Binding-site contacts:
Ligand atom CAJ contacts residue ASP269 of chain 1.B at 3.3 Å.
Ligand atom OAE contacts residue ARG215 of chain 1.B at 2.7 Å (salt-bridge).
Ligand atom CAI contacts residue VAL82 of chain 1.B at 3.7 Å (hydrophobic).
Ligand atom OAE contacts residue VAL179 of chain 1.B at 3.2 Å.
Ligand atom CAC contacts residue LEU345 of chain 1.B at 3.9 Å (hydrophobic).
Ligand atom OAF contacts residue GLY273 of chain 1.B at 3.2 Å.
Ligand atom CAQ contacts residue VAL179 of chain 1.B at 3.5 Å (hydrophobic).
Ligand atom CAB contacts residue TRP183 of chain 1.B at 4.0 Å (hydrophobic).
Ligand atom CAI contacts residue TRP183 of chain 1.B at 3.7 Å (hydrophobic).
Ligand atom CAH contacts residue ASP88 of chain 1.B at 3.9 Å.
Ligand atom CAH contacts residue VAL268 of chain 1.B at 3.9 Å (hydrophobic).
Ligand atom CAN contacts residue LEU180 of chain 1.B at 4.0 Å (hydrophobic).
Ligand atom CAQ contacts residue ARG215 of chain 1.B at 3.4 Å.
Ligand atom CAK contacts residue LEU180 of chain 1.B at 3.8 Å (hydrophobic).
Ligand atom CAS contacts residue SER90 of chain 1.B at 3.7 Å.
Ligand atom CAT contacts residue ILE272 of chain 1.B at 3.6 Å (hydrophobic).
Ligand atom CAK contacts residue ILE272 of chain 1.B at 3.9 Å (hydrophobic).
Ligand atom CAG contacts residue ILE272 of chain 1.B at 4.0 Å (hydrophobic).
Ligand atom CAA contacts residue HEM1 of chain 1.F at 3.6 Å.
Ligand atom OAE contacts residue ILE212 of chain 1.B at 3.0 Å.
Ligand atom CAK contacts residue TRP183 of chain 1.B at 3.9 Å (hydrophobic).
Ligand atom OAD contacts residue VAL341 of chain 1.B at 3.9 Å.
Ligand atom CAM contacts residue TRP183 of chain 1.B at 4.0 Å (hydrophobic).
Ligand atom CAH contacts residue ASP269 of chain 1.B at 3.3 Å.
Ligand atom CAQ contacts residue VAL82 of chain 1.B at 3.6 Å (hydrophobic).
Ligand atom CAA contacts residue VAL341 of chain 1.B at 3.8 Å (hydrophobic).
Ligand atom CAG contacts residue ARG215 of chain 1.B at 3.4 Å.
Ligand atom OAE contacts residue VAL82 of chain 1.B at 3.7 Å.
Ligand atom CAO contacts residue GLY273 of chain 1.B at 3.8 Å.
Ligand atom CAP contacts residue LEU345 of chain 1.B at 3.8 Å (hydrophobic).
Ligand atom CAI contacts residue VAL179 of chain 1.B at 3.8 Å (hydrophobic).
Ligand atom CAJ contacts residue SER90 of chain 1.B at 3.5 Å.
Ligand atom CAB contacts residue LEU91 of chain 1.B at 3.8 Å (hydrophobic).
Ligand atom CAO contacts residue HEM1 of chain 1.F at 3.9 Å.
Ligand atom CAA contacts residue LEU345 of chain 1.B at 4.0 Å (hydrophobic).
Ligand atom CAG contacts residue VAL268 of chain 1.B at 3.9 Å (hydrophobic).
Ligand atom OAD contacts residue LEU345 of chain 1.B at 3.6 Å.
Ligand atom CAL contacts residue SER90 of chain 1.B at 3.6 Å.
Ligand atom CAL contacts residue GLY273 of chain 1.B at 4.0 Å.
Ligand atom CAX contacts residue GLY273 of chain 1.B at 4.1 Å.

Sequence of chain 1.B:
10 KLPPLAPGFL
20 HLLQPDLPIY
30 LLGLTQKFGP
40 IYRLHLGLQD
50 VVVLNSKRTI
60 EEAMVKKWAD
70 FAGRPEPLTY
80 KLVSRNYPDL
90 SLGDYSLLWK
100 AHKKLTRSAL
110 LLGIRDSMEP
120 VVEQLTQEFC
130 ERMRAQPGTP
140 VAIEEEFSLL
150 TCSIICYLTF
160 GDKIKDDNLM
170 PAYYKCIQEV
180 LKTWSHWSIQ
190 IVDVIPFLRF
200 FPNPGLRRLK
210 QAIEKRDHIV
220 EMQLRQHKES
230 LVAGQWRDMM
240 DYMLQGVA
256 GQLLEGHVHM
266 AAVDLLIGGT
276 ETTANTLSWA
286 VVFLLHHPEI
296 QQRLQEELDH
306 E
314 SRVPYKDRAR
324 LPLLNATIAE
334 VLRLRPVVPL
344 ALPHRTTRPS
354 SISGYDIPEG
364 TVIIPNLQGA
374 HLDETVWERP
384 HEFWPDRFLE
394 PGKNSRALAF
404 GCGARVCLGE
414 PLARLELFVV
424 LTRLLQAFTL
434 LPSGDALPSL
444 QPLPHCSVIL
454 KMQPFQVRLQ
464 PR

This small molecule binds to this protein.
Small molecule (SMILES): CC(=O)[C@@]1(O)CC[C@H]2[C@@H]3CCC4=CC(=O)CC[C@]4(C)[C@H]3CC[C@@]21C